Sequence of chain 2.A:
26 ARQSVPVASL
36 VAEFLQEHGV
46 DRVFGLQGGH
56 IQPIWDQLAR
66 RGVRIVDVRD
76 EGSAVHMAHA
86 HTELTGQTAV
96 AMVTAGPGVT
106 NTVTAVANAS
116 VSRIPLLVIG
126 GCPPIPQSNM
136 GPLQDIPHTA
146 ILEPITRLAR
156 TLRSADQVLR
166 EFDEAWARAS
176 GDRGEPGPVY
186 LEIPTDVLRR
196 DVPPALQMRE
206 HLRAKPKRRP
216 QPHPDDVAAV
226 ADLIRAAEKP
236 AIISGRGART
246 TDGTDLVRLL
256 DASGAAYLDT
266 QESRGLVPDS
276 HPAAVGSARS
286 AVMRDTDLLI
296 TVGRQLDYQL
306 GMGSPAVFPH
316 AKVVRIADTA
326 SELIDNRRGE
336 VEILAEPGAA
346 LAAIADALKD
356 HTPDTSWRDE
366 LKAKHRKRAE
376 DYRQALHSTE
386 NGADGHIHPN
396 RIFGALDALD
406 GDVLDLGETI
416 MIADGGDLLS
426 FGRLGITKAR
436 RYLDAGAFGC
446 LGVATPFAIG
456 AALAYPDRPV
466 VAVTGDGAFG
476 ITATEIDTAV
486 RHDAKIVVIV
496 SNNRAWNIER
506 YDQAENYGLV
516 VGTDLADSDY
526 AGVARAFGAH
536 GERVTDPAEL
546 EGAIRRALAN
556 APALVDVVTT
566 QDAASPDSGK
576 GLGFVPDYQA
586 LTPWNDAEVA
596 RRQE

Sequence of chain 2.B:
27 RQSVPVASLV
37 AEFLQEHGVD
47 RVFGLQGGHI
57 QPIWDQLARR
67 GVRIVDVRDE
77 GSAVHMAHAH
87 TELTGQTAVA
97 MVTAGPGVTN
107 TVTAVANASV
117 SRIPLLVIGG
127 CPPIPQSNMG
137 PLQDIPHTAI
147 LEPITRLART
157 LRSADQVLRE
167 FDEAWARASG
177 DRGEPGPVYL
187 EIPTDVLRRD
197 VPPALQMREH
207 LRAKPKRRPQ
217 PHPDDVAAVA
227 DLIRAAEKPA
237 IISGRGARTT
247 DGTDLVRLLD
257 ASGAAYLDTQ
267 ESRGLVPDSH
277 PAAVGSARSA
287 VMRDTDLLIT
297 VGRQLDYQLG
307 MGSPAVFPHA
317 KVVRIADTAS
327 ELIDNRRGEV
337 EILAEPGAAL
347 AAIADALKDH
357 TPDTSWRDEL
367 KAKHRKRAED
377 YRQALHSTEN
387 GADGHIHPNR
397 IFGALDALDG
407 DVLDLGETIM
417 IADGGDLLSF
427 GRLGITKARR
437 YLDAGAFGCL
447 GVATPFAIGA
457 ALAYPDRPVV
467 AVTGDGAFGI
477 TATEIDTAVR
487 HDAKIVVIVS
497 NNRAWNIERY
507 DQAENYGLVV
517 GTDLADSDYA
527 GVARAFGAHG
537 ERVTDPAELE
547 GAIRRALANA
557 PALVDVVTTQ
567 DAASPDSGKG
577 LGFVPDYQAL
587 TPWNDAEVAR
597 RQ

Binding-site contacts:
Ligand atom O3 contacts residue GLY54 of chain 2.A at 3.0 Å (h-bond).
Ligand atom O2B contacts residue ALA283 of chain 2.B at 3.6 Å (h-bond).
Ligand atom O9A contacts residue SER285 of chain 2.B at 2.8 Å (h-bond).
Ligand atom O1 contacts residue GLN139 of chain 2.A at 3.2 Å (h-bond).
Ligand atom O8A contacts residue ARG373 of chain 2.B at 3.3 Å (salt-bridge).
Ligand atom O1 contacts residue TPW1 of chain 2.G at 3.1 Å (h-bond).
Ligand atom O3 contacts residue TPW1 of chain 2.G at 3.4 Å.
Ligand atom O2B contacts residue ARG284 of chain 2.B at 3.2 Å (salt-bridge).
Ligand atom O2B contacts residue SER282 of chain 2.B at 3.1 Å.
Ligand atom N7A contacts residue GLY281 of chain 2.B at 3.4 Å (h-bond).
Ligand atom S1P contacts residue LEU577 of chain 2.B at 3.7 Å.
Ligand atom C4 contacts residue LEU138 of chain 2.A at 3.6 Å (hydrophobic).
Ligand atom C4 contacts residue LEU577 of chain 2.B at 3.7 Å (hydrophobic).
Ligand atom O4A contacts residue ARG284 of chain 2.B at 3.0 Å (salt-bridge).
Ligand atom O7A contacts residue ARG284 of chain 2.B at 3.4 Å (salt-bridge).
Ligand atom C6P contacts residue ASP572 of chain 2.B at 3.7 Å.
Ligand atom O2A contacts residue ARG428 of chain 2.B at 2.8 Å (salt-bridge).
Ligand atom O3B contacts residue ARG373 of chain 2.B at 3.5 Å (salt-bridge).
Ligand atom C4A contacts residue SER282 of chain 2.B at 3.5 Å.
Ligand atom O2B contacts residue GLY281 of chain 2.B at 3.6 Å.
Ligand atom O7A contacts residue SER285 of chain 2.B at 3.0 Å (h-bond).
Ligand atom P3B contacts residue SER285 of chain 2.B at 3.6 Å.
Ligand atom CAP contacts residue ARG428 of chain 2.B at 3.5 Å.
Ligand atom O5A contacts residue LYS575 of chain 2.B at 2.8 Å (salt-bridge).
Ligand atom C8A contacts residue GLY281 of chain 2.B at 3.1 Å.
Ligand atom C2 contacts residue GLU504 of chain 2.B at 2.9 Å.
Ligand atom OAP contacts residue ASP572 of chain 2.B at 2.8 Å (salt-bridge).
Ligand atom CEP contacts residue GLN304 of chain 2.B at 3.6 Å.
Ligand atom C1 contacts residue TPW1 of chain 2.G at 3.3 Å.
Ligand atom C7P contacts residue LEU577 of chain 2.B at 3.7 Å (hydrophobic).
Ligand atom O7A contacts residue ARG373 of chain 2.B at 3.5 Å (salt-bridge).
Ligand atom O3A contacts residue ARG284 of chain 2.B at 3.3 Å.
Ligand atom O9P contacts residue GLN266 of chain 2.B at 3.0 Å (h-bond).
Ligand atom O9P contacts residue GLN304 of chain 2.B at 3.6 Å (h-bond).
Ligand atom N3A contacts residue SER282 of chain 2.B at 3.6 Å.
Ligand atom O5P contacts residue GLY444 of chain 2.B at 3.4 Å.
Ligand atom N1A contacts residue ALA374 of chain 2.B at 3.6 Å.
Ligand atom CAP contacts residue ASP572 of chain 2.B at 3.6 Å.
Ligand atom O4B contacts residue LEU429 of chain 2.B at 3.6 Å.
Ligand atom N1A contacts residue TYR377 of chain 2.B at 3.6 Å.

This small molecule binds to this protein.
Small molecule (SMILES): CC(C)(O)C(=O)SCCNC(=O)CCNC(=O)[C@H](O)C(C)(C)COP(=O)(O)OP(=O)(O)OC[C@H]1O[C@@H](n2cnc3c(N)ncnc32)[C@H](O)[C@@H]1OP(=O)(O)O